Binding-site contacts:
Ligand atom O7 contacts residue ASN1134 of chain 1.G at 4.2 Å.
Ligand atom C5 contacts residue ASN1134 of chain 1.G at 3.7 Å.
Ligand atom C7 contacts residue ASN1134 of chain 1.G at 3.2 Å.
Ligand atom C2 contacts residue ASN1134 of chain 1.G at 2.4 Å.
Ligand atom N2 contacts residue ASN1134 of chain 1.G at 2.8 Å (h-bond).
Ligand atom C3 contacts residue ASN1134 of chain 1.G at 3.8 Å.
Ligand atom C4 contacts residue ASN1134 of chain 1.G at 4.2 Å.
Ligand atom C1 contacts residue ASN1134 of chain 1.G at 1.4 Å.
Ligand atom O5 contacts residue ASN1134 of chain 1.G at 2.4 Å (h-bond).
Ligand atom C8 contacts residue ASN1134 of chain 1.G at 3.3 Å.

The protein below binds the small molecule below.
Small molecule (SMILES): CC(=O)N[C@@H]1[C@@H](O)[C@H](O)[C@@H](CO)O[C@H]1O

Sequence of chain 1.G:
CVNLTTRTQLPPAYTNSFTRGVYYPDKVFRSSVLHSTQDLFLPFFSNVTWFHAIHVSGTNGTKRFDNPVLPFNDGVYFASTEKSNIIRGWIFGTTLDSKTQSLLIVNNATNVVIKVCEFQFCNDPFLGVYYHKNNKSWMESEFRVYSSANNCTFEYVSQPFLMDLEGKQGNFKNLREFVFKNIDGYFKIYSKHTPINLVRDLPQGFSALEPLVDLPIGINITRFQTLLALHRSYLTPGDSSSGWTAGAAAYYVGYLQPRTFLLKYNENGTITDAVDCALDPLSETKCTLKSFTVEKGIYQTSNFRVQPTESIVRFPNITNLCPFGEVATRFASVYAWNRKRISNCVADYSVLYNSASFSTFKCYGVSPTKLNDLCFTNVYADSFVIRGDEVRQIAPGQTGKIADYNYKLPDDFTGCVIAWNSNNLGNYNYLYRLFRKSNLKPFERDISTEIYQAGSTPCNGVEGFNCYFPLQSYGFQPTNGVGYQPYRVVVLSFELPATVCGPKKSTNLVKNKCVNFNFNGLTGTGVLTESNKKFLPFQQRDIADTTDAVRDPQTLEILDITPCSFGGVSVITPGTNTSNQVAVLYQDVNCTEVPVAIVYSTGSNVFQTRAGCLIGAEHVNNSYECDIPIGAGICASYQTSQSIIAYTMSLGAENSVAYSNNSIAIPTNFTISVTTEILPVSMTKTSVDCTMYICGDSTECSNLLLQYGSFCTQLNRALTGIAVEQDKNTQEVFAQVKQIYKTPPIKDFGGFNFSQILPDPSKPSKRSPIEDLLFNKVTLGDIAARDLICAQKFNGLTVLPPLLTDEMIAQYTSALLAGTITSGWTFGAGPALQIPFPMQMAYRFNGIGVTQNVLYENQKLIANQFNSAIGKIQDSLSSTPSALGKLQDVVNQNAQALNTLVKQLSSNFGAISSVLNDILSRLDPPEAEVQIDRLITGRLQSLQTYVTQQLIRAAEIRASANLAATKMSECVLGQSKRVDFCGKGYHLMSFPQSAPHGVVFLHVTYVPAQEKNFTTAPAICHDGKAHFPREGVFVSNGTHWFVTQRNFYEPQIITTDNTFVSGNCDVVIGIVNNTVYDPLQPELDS